Binding-site contacts:
Ligand atom O3 contacts residue LEU243 of chain 1.E at 4.3 Å.
Ligand atom C3 contacts residue FAD1 of chain 1.N at 3.6 Å.
Ligand atom C1 contacts residue GLY393 of chain 1.E at 4.4 Å.
Ligand atom C1 contacts residue HIS356 of chain 1.E at 3.7 Å.
Ligand atom O5 contacts residue PHE117 of chain 1.E at 3.3 Å.
Ligand atom O4 contacts residue FAD1 of chain 1.N at 4.4 Å.
Ligand atom O2 contacts residue FAD1 of chain 1.N at 3.8 Å.
Ligand atom C1 contacts residue FAD1 of chain 1.N at 4.0 Å.
Ligand atom O3 contacts residue GLY51 of chain 1.E at 3.9 Å.
Ligand atom C4 contacts residue GLU246 of chain 1.E at 3.3 Å.
Ligand atom O2 contacts residue SER394 of chain 1.E at 3.3 Å (h-bond).
Ligand atom O4 contacts residue GLY51 of chain 1.E at 4.0 Å.
Ligand atom O4 contacts residue GLU246 of chain 1.E at 3.2 Å (salt-bridge).
Ligand atom C4 contacts residue HIS233 of chain 1.E at 3.8 Å.
Ligand atom C3 contacts residue HIS233 of chain 1.E at 4.1 Å.
Ligand atom O5 contacts residue HIS233 of chain 1.E at 3.4 Å (h-bond).
Ligand atom C4 contacts residue LEU243 of chain 1.E at 4.1 Å (hydrophobic).
Ligand atom C1 contacts residue ARG288 of chain 1.E at 3.6 Å.
Ligand atom O5 contacts residue GLY247 of chain 1.E at 4.3 Å.
Ligand atom O4 contacts residue LEU243 of chain 1.E at 3.9 Å.
Ligand atom C2 contacts residue HIS356 of chain 1.E at 4.3 Å.
Ligand atom O1 contacts residue ARG391 of chain 1.E at 3.1 Å (salt-bridge).
Ligand atom O1 contacts residue HIS356 of chain 1.E at 2.5 Å (h-bond).
Ligand atom O1 contacts residue FAD1 of chain 1.N at 4.1 Å.
Ligand atom C2 contacts residue ARG288 of chain 1.E at 3.5 Å.
Ligand atom O2 contacts residue ARG391 of chain 1.E at 2.9 Å (salt-bridge).
Ligand atom O5 contacts residue THR245 of chain 1.E at 3.8 Å.
Ligand atom C2 contacts residue HIS233 of chain 1.E at 3.9 Å.
Ligand atom C3 contacts residue PHE117 of chain 1.E at 4.1 Å (hydrophobic).
Ligand atom C4 contacts residue THR245 of chain 1.E at 3.7 Å.
Ligand atom C4 contacts residue PHE117 of chain 1.E at 3.5 Å (hydrophobic).
Ligand atom C1 contacts residue ARG391 of chain 1.E at 3.6 Å.
Ligand atom O2 contacts residue GLY393 of chain 1.E at 3.5 Å.
Ligand atom O2 contacts residue ARG288 of chain 1.E at 4.2 Å.
Ligand atom O5 contacts residue GLU246 of chain 1.E at 2.5 Å.
Ligand atom O3 contacts residue FAD1 of chain 1.N at 2.6 Å (h-bond).
Ligand atom O4 contacts residue PHE117 of chain 1.E at 3.9 Å.
Ligand atom O1 contacts residue ARG288 of chain 1.E at 3.6 Å.
Ligand atom O4 contacts residue THR245 of chain 1.E at 2.7 Å (h-bond).
Ligand atom C3 contacts residue LEU243 of chain 1.E at 4.4 Å (hydrophobic).

Sequence of chain 1.E:
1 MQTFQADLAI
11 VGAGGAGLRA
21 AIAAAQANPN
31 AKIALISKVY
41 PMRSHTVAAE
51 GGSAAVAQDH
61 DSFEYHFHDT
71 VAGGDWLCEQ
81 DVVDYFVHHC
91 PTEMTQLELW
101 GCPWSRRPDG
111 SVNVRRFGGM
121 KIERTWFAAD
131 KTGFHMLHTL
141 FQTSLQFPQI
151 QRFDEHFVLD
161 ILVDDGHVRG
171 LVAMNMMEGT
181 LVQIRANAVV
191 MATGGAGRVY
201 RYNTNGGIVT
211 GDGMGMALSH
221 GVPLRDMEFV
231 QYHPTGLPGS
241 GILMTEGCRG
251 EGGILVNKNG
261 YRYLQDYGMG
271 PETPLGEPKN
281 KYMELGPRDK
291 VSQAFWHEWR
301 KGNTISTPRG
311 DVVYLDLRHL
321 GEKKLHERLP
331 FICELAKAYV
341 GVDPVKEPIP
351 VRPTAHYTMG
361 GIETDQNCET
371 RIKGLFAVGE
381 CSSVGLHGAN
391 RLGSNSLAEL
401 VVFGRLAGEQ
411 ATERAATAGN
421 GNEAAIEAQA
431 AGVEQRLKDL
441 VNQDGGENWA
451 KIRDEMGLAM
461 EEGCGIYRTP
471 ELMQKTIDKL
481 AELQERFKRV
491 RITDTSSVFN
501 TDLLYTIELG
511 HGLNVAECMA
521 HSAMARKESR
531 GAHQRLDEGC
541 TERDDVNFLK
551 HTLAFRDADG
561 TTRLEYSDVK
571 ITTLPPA

This protein binds this small molecule.
Small molecule (SMILES): O=C([O-])CC(=O)C(=O)O